Binding-site contacts:
Ligand atom C26 contacts residue LYS32 of chain 1.A at 3.5 Å.
Ligand atom C25 contacts residue LYS32 of chain 1.A at 3.7 Å.
Ligand atom C14 contacts residue LEU28 of chain 1.A at 3.5 Å (hydrophobic).
Ligand atom C27 contacts residue PRO55 of chain 1.A at 3.7 Å (hydrophobic).
Ligand atom N36 contacts residue ALA7 of chain 1.A at 3.6 Å.
Ligand atom N35 contacts residue ALA7 of chain 1.A at 3.5 Å (h-bond).
Ligand atom C04 contacts residue NAP1 of chain 1.C at 3.6 Å.
Ligand atom N35 contacts residue THR111 of chain 1.A at 3.7 Å.
Ligand atom N33 contacts residue ASP27 of chain 1.A at 3.0 Å (salt-bridge).
Ligand atom C34 contacts residue ASP27 of chain 1.A at 3.3 Å.
Ligand atom C03 contacts residue NAP1 of chain 1.C at 3.5 Å.
Ligand atom N36 contacts residue NAP1 of chain 1.C at 3.3 Å (h-bond).
Ligand atom N35 contacts residue VAL31 of chain 1.A at 3.6 Å.
Ligand atom N36 contacts residue VAL31 of chain 1.A at 3.7 Å.
Ligand atom C26 contacts residue ARG57 of chain 1.A at 2.8 Å.
Ligand atom C28 contacts residue PRO55 of chain 1.A at 3.7 Å (hydrophobic).
Ligand atom O08 contacts residue SER49 of chain 1.A at 3.6 Å.
Ligand atom N36 contacts residue LEU5 of chain 1.A at 3.7 Å.
Ligand atom C10 contacts residue ILE50 of chain 1.A at 3.7 Å (hydrophobic).
Ligand atom C34 contacts residue VAL31 of chain 1.A at 3.3 Å (hydrophobic).
Ligand atom N35 contacts residue VAL6 of chain 1.A at 3.5 Å.
Ligand atom C34 contacts residue NAP1 of chain 1.C at 3.6 Å.
Ligand atom C25 contacts residue ARG57 of chain 1.A at 3.3 Å.
Ligand atom N01 contacts residue PHE92 of chain 1.A at 2.8 Å (h-bond).
Ligand atom C09 contacts residue SER49 of chain 1.A at 3.5 Å.
Ligand atom N18 contacts residue LEU54 of chain 1.A at 3.4 Å.
Ligand atom C31 contacts residue PHE92 of chain 1.A at 3.6 Å (hydrophobic).
Ligand atom C02 contacts residue NAP1 of chain 1.C at 3.2 Å.
Ligand atom C19 contacts residue ARG57 of chain 1.A at 2.9 Å.
Ligand atom C04 contacts residue PHE92 of chain 1.A at 3.5 Å (hydrophobic).
Ligand atom N01 contacts residue NAP1 of chain 1.C at 3.5 Å.
Ligand atom C19 contacts residue LYS32 of chain 1.A at 3.5 Å.
Ligand atom N33 contacts residue VAL31 of chain 1.A at 3.5 Å.
Ligand atom C09 contacts residue NAP1 of chain 1.C at 3.0 Å.
Ligand atom N01 contacts residue LEU5 of chain 1.A at 2.8 Å (h-bond).
Ligand atom C23 contacts residue LYS29 of chain 1.A at 3.6 Å.
Ligand atom N35 contacts residue ASP27 of chain 1.A at 2.8 Å (salt-bridge).
Ligand atom C12 contacts residue LEU20 of chain 1.A at 3.7 Å (hydrophobic).
Ligand atom C34 contacts residue ALA7 of chain 1.A at 3.6 Å (hydrophobic).
Ligand atom N36 contacts residue VAL6 of chain 1.A at 3.4 Å.

This protein binds this small molecule.
Small molecule (SMILES): CCC[C@H]1c2ccccc2C=NN1C(=O)/C=C/c1cc(Cc2cnc(N)nc2N)cc(OC)c1OC

Sequence of chain 1.A:
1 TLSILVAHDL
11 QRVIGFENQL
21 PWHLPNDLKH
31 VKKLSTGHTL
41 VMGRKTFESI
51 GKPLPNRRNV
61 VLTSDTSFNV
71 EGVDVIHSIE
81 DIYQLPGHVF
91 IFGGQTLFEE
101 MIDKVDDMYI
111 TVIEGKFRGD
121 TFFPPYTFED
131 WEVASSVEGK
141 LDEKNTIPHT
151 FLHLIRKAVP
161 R